Binding-site contacts:
Ligand atom C3 contacts residue TRP216 of chain 1.C at 4.5 Å (hydrophobic).
Ligand atom C5 contacts residue ASN159 of chain 1.A at 3.6 Å.
Ligand atom N2 contacts residue ASN159 of chain 1.A at 3.1 Å (h-bond).
Ligand atom C2 contacts residue SER213 of chain 1.C at 4.3 Å.
Ligand atom O7 contacts residue PRO215 of chain 1.C at 3.6 Å.
Ligand atom C4 contacts residue TRP216 of chain 1.C at 4.0 Å (hydrophobic).
Ligand atom O7 contacts residue TRP216 of chain 1.C at 2.9 Å (h-bond).
Ligand atom O4 contacts residue TRP216 of chain 1.C at 4.3 Å.
Ligand atom C7 contacts residue ASN159 of chain 1.A at 3.5 Å.
Ligand atom O3 contacts residue TRP216 of chain 1.C at 3.9 Å.
Ligand atom O5 contacts residue TRP216 of chain 1.C at 3.6 Å.
Ligand atom O5 contacts residue ASN159 of chain 1.A at 2.3 Å (h-bond).
Ligand atom C1 contacts residue ASN159 of chain 1.A at 1.4 Å.
Ligand atom C5 contacts residue TRP216 of chain 1.C at 4.3 Å (hydrophobic).
Ligand atom O6 contacts residue TRP216 of chain 1.C at 3.8 Å.
Ligand atom C1 contacts residue TRP216 of chain 1.C at 4.3 Å (hydrophobic).
Ligand atom C8 contacts residue SER213 of chain 1.C at 3.4 Å.
Ligand atom C1 contacts residue TRP216 of chain 1.C at 4.2 Å (hydrophobic).
Ligand atom C4 contacts residue ASN159 of chain 1.A at 4.2 Å.
Ligand atom C2 contacts residue ASN159 of chain 1.A at 2.5 Å.
Ligand atom C7 contacts residue TRP216 of chain 1.C at 4.1 Å (hydrophobic).
Ligand atom C8 contacts residue THR161 of chain 1.A at 4.5 Å.
Ligand atom C1 contacts residue SER213 of chain 1.C at 4.0 Å.
Ligand atom C7 contacts residue SER213 of chain 1.C at 3.8 Å.
Ligand atom O7 contacts residue ASN159 of chain 1.A at 3.5 Å (h-bond).
Ligand atom C6 contacts residue VAL238 of chain 1.A at 4.1 Å (hydrophobic).
Ligand atom C6 contacts residue NAG1 of chain 1.L at 3.9 Å.
Ligand atom C3 contacts residue ASN159 of chain 1.A at 3.8 Å.
Ligand atom O6 contacts residue NAG1 of chain 1.L at 3.4 Å (h-bond).
Ligand atom C6 contacts residue TRP216 of chain 1.C at 3.8 Å (hydrophobic).
Ligand atom C8 contacts residue THR181 of chain 1.C at 4.4 Å.
Ligand atom O6 contacts residue THR161 of chain 1.A at 3.6 Å.
Ligand atom C2 contacts residue TRP216 of chain 1.C at 4.1 Å (hydrophobic).
Ligand atom C6 contacts residue THR161 of chain 1.A at 4.0 Å.
Ligand atom N2 contacts residue SER213 of chain 1.C at 3.3 Å (h-bond).
Ligand atom O6 contacts residue NAG1 of chain 1.L at 3.9 Å.

Sequence of chain 1.C:
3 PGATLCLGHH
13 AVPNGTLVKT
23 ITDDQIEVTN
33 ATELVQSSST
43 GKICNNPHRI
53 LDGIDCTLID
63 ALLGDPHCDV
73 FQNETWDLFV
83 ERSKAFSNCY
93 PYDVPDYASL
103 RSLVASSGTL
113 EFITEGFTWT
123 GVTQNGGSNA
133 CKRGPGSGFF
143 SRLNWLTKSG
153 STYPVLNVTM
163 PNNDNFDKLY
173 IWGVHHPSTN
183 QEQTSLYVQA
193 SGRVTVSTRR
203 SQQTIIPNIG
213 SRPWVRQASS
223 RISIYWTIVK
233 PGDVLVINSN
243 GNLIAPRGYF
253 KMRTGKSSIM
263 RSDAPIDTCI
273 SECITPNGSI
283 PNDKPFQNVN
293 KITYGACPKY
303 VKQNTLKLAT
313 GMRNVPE

This protein binds this small molecule.
Small molecule (SMILES): CC(=O)N[C@H]1[C@H](O[C@H]2[C@H](O)[C@@H](NC(C)=O)CO[C@@H]2CO)O[C@H](CO)[C@@H](O[C@@H]2O[C@H](CO)[C@@H](O)[C@H](O[C@H]3O[C@H](CO)[C@@H](O)[C@H](O)[C@@H]3O)[C@@H]2O)[C@@H]1O

Sequence of chain 1.A:
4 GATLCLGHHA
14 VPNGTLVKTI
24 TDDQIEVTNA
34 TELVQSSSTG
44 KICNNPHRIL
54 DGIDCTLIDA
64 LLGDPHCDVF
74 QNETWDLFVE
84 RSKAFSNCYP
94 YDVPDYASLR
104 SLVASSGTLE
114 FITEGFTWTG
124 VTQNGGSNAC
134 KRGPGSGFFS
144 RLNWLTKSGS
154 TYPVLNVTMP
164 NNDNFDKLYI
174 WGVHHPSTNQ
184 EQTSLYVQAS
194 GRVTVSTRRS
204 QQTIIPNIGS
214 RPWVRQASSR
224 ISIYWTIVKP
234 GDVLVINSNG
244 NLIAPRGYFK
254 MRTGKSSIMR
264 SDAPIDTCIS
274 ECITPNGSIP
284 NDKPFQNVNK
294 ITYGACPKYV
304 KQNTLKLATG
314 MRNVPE